Sequence of chain 1.C:
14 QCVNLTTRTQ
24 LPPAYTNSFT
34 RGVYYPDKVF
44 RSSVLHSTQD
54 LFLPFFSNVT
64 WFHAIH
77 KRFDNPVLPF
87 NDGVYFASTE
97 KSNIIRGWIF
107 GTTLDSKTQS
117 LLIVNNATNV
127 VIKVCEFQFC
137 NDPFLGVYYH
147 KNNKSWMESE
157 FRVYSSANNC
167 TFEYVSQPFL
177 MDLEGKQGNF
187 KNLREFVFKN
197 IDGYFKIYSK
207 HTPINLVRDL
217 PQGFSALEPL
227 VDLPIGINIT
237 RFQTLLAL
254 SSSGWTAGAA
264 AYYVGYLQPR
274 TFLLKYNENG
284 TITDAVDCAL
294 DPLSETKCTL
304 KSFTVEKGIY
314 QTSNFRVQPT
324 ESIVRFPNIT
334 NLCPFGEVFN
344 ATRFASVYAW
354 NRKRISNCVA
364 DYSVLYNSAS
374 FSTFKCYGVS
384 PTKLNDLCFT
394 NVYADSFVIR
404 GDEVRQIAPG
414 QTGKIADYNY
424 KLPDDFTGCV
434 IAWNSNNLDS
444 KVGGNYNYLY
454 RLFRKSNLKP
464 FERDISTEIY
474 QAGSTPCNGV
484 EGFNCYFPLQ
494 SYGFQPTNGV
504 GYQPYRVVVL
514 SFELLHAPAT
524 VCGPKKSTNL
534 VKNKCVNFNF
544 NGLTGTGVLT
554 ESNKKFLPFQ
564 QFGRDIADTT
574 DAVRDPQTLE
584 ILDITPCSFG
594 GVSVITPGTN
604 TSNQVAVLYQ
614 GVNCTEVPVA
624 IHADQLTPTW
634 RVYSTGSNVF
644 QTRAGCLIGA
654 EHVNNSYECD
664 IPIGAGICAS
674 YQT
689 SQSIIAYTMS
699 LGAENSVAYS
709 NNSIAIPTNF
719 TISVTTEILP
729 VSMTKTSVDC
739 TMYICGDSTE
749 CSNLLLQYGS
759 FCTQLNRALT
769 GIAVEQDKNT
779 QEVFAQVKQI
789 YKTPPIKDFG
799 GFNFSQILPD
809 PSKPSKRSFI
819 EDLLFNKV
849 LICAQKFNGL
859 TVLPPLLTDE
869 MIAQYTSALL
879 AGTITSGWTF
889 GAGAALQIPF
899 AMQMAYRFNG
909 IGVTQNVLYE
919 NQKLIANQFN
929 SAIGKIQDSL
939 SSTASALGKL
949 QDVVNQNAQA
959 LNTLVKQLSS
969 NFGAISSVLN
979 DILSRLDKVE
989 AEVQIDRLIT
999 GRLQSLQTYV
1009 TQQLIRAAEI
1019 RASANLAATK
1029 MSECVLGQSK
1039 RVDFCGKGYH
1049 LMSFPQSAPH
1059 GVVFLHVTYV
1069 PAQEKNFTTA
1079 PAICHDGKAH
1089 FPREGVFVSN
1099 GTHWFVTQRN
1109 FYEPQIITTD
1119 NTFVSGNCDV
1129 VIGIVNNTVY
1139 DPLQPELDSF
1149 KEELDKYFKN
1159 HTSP

The protein below binds the small molecule below.
Small molecule (SMILES): CC(=O)N[C@H]1[C@H](O[C@H]2[C@H](O)[C@@H](NC(C)=O)CO[C@@H]2CO)O[C@H](CO)[C@@H](O[C@H]2O[C@H](CO)[C@@H](O)[C@H](O)[C@@H]2O)[C@@H]1O

Binding-site contacts:
Ligand atom C4 contacts residue HIS1101 of chain 1.C at 3.8 Å.
Ligand atom C5 contacts residue PHE1103 of chain 1.C at 3.9 Å (hydrophobic).
Ligand atom C6 contacts residue HIS1101 of chain 1.C at 4.0 Å.
Ligand atom C1 contacts residue HIS1101 of chain 1.C at 3.8 Å.
Ligand atom N2 contacts residue HIS1101 of chain 1.C at 4.3 Å.
Ligand atom C5 contacts residue HIS1101 of chain 1.C at 3.4 Å.
Ligand atom C5 contacts residue ASN1098 of chain 1.C at 3.7 Å.
Ligand atom C3 contacts residue ASN1098 of chain 1.C at 3.8 Å.
Ligand atom C3 contacts residue THR1100 of chain 1.C at 3.7 Å.
Ligand atom C2 contacts residue THR1100 of chain 1.C at 3.5 Å.
Ligand atom C7 contacts residue ASN1098 of chain 1.C at 3.1 Å.
Ligand atom O3 contacts residue HIS1101 of chain 1.C at 4.4 Å.
Ligand atom C6 contacts residue PHE1103 of chain 1.C at 3.5 Å (hydrophobic).
Ligand atom C7 contacts residue HIS1101 of chain 1.C at 3.5 Å.
Ligand atom O5 contacts residue HIS1101 of chain 1.C at 4.0 Å.
Ligand atom O5 contacts residue PHE1103 of chain 1.C at 3.5 Å.
Ligand atom N2 contacts residue ASN1098 of chain 1.C at 3.0 Å (h-bond).
Ligand atom N2 contacts residue THR1100 of chain 1.C at 2.7 Å (h-bond).
Ligand atom C8 contacts residue HIS1101 of chain 1.C at 3.6 Å.
Ligand atom C1 contacts residue ASN1098 of chain 1.C at 1.4 Å.
Ligand atom C2 contacts residue HIS1101 of chain 1.C at 4.1 Å.
Ligand atom C4 contacts residue ASN1098 of chain 1.C at 4.3 Å.
Ligand atom O3 contacts residue THR1100 of chain 1.C at 4.4 Å.
Ligand atom C3 contacts residue HIS1101 of chain 1.C at 3.5 Å.
Ligand atom C1 contacts residue THR1100 of chain 1.C at 3.6 Å.
Ligand atom O7 contacts residue HIS1101 of chain 1.C at 3.1 Å (h-bond).
Ligand atom O5 contacts residue ASN1098 of chain 1.C at 2.4 Å (h-bond).
Ligand atom C7 contacts residue THR1100 of chain 1.C at 3.5 Å.
Ligand atom C8 contacts residue ASN1098 of chain 1.C at 3.4 Å.
Ligand atom C2 contacts residue ASN1098 of chain 1.C at 2.5 Å.
Ligand atom O7 contacts residue ASN1098 of chain 1.C at 3.1 Å (h-bond).
Ligand atom O4 contacts residue HIS1101 of chain 1.C at 3.3 Å.
Ligand atom C1 contacts residue PHE1103 of chain 1.C at 4.3 Å (hydrophobic).
Ligand atom O6 contacts residue PHE1103 of chain 1.C at 4.4 Å.
Ligand atom C8 contacts residue THR1100 of chain 1.C at 3.5 Å.